Sequence of chain 1.A:
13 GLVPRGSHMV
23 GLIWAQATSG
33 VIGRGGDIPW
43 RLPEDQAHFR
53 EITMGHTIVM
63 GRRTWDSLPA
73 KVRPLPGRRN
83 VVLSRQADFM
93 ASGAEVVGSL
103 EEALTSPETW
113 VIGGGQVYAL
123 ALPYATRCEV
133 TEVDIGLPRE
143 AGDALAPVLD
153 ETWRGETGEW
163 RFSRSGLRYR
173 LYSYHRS

Binding-site contacts:
Ligand atom O25 contacts residue ARG80 of chain 1.A at 2.7 Å (salt-bridge).
Ligand atom C05 contacts residue PHE51 of chain 1.A at 3.8 Å (hydrophobic).
Ligand atom N09 contacts residue NAP1 of chain 1.B at 3.6 Å.
Ligand atom N06 contacts residue ASP47 of chain 1.A at 3.1 Å (salt-bridge).
Ligand atom O25 contacts residue ARG52 of chain 1.A at 3.6 Å.
Ligand atom N04 contacts residue ASP47 of chain 1.A at 2.7 Å (salt-bridge).
Ligand atom C03 contacts residue ASP47 of chain 1.A at 3.7 Å.
Ligand atom C28 contacts residue PRO78 of chain 1.A at 3.8 Å (hydrophobic).
Ligand atom N06 contacts residue ILE25 of chain 1.A at 3.8 Å.
Ligand atom C26 contacts residue ARG80 of chain 1.A at 3.8 Å.
Ligand atom C29 contacts residue PRO71 of chain 1.A at 3.6 Å (hydrophobic).
Ligand atom N09 contacts residue TYR120 of chain 1.A at 3.2 Å (h-bond).
Ligand atom O24 contacts residue GLN48 of chain 1.A at 3.8 Å.
Ligand atom N06 contacts residue TRP26 of chain 1.A at 3.6 Å.
Ligand atom N07 contacts residue NAP1 of chain 1.B at 3.7 Å.
Ligand atom C05 contacts residue ASP47 of chain 1.A at 3.5 Å.
Ligand atom N22 contacts residue PHE51 of chain 1.A at 3.6 Å.
Ligand atom C05 contacts residue TRP26 of chain 1.A at 3.8 Å (hydrophobic).
Ligand atom N07 contacts residue ILE25 of chain 1.A at 3.4 Å (h-bond).
Ligand atom C14 contacts residue LEU70 of chain 1.A at 3.7 Å (hydrophobic).
Ligand atom O15 contacts residue LEU70 of chain 1.A at 3.5 Å.
Ligand atom C08 contacts residue ILE25 of chain 1.A at 3.5 Å (hydrophobic).
Ligand atom C28 contacts residue VAL74 of chain 1.A at 3.8 Å (hydrophobic).
Ligand atom C12 contacts residue PHE51 of chain 1.A at 3.6 Å (hydrophobic).
Ligand atom N07 contacts residue PHE51 of chain 1.A at 3.5 Å.
Ligand atom O11 contacts residue NAP1 of chain 1.B at 3.2 Å.
Ligand atom C28 contacts residue ARG80 of chain 1.A at 3.6 Å.
Ligand atom N09 contacts residue ILE114 of chain 1.A at 2.9 Å (h-bond).
Ligand atom N06 contacts residue ALA27 of chain 1.A at 3.8 Å.
Ligand atom C28 contacts residue LEU77 of chain 1.A at 3.5 Å (hydrophobic).
Ligand atom C02 contacts residue ILE40 of chain 1.A at 3.8 Å (hydrophobic).
Ligand atom C02 contacts residue ASP47 of chain 1.A at 3.7 Å.
Ligand atom N09 contacts residue ILE25 of chain 1.A at 2.9 Å (h-bond).
Ligand atom C05 contacts residue ALA27 of chain 1.A at 3.8 Å (hydrophobic).
Ligand atom C08 contacts residue NAP1 of chain 1.B at 3.4 Å.
Ligand atom C13 contacts residue LEU70 of chain 1.A at 3.7 Å (hydrophobic).
Ligand atom C08 contacts residue PHE51 of chain 1.A at 3.5 Å (hydrophobic).
Ligand atom N07 contacts residue TRP26 of chain 1.A at 3.3 Å.
Ligand atom N09 contacts residue PHE51 of chain 1.A at 3.6 Å.
Ligand atom C10 contacts residue NAP1 of chain 1.B at 3.5 Å.

A protein and the small-molecule ligand that binds it are described below.
Small molecule (SMILES): CCc1nc(N)nc(N)c1OCCCOc1ccccc1CCC(=O)NS(=O)(=O)C(C)C